Sequence of chain 1.F:
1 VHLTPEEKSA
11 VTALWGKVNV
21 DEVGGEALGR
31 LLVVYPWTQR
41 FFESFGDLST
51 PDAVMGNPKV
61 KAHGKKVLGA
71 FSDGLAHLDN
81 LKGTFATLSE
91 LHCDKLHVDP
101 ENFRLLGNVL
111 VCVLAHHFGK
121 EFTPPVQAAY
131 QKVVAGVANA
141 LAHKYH

Binding-site contacts:
Ligand atom C7 contacts residue VAL1 of chain 1.F at 4.2 Å (hydrophobic).
Ligand atom C2 contacts residue LYS82 of chain 1.H at 1.2 Å.
Ligand atom O3 contacts residue LYS82 of chain 1.H at 2.3 Å (salt-bridge).
Ligand atom C7 contacts residue LYS82 of chain 1.F at 1.2 Å.
Ligand atom O8 contacts residue LYS82 of chain 1.F at 2.1 Å (salt-bridge).
Ligand atom C2 contacts residue ASN139 of chain 1.H at 4.2 Å.
Ligand atom C1 contacts residue LYS82 of chain 1.F at 3.4 Å.
Ligand atom C5 contacts residue LYS82 of chain 1.F at 2.1 Å.
Ligand atom C5 contacts residue LYS82 of chain 1.H at 3.4 Å.
Ligand atom C1 contacts residue LYS82 of chain 1.H at 2.1 Å.
Ligand atom O8 contacts residue VAL1 of chain 1.F at 3.1 Å.

The small molecule below binds the protein below.
Small molecule (SMILES): O=CC=CC=O

Sequence of chain 1.H:
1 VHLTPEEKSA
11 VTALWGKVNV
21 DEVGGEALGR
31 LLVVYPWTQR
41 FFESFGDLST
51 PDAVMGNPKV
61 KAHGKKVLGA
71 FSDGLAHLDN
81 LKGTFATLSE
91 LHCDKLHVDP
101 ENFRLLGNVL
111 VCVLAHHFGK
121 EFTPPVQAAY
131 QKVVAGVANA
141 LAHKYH